Binding-site contacts:
Ligand atom C7 contacts residue ASN358 of chain 36.F at 3.4 Å.
Ligand atom O5 contacts residue ASN358 of chain 36.F at 2.4 Å (h-bond).
Ligand atom C5 contacts residue ASN358 of chain 36.F at 3.6 Å.
Ligand atom C1 contacts residue ASN358 of chain 36.F at 1.4 Å.
Ligand atom O7 contacts residue SER343 of chain 36.F at 4.3 Å.
Ligand atom C3 contacts residue ASN358 of chain 36.F at 3.8 Å.
Ligand atom C2 contacts residue ASN358 of chain 36.F at 2.5 Å.
Ligand atom O7 contacts residue SER345 of chain 36.F at 4.2 Å.
Ligand atom C4 contacts residue ASN358 of chain 36.F at 4.2 Å.
Ligand atom O7 contacts residue ASN358 of chain 36.F at 3.3 Å (h-bond).
Ligand atom N2 contacts residue ASN358 of chain 36.F at 2.9 Å (h-bond).

This protein binds this small molecule.
Small molecule (SMILES): CC(=O)N[C@@H]1[C@@H](O)[C@H](O)[C@@H](CO)O[C@H]1O

Sequence of chain 36.F:
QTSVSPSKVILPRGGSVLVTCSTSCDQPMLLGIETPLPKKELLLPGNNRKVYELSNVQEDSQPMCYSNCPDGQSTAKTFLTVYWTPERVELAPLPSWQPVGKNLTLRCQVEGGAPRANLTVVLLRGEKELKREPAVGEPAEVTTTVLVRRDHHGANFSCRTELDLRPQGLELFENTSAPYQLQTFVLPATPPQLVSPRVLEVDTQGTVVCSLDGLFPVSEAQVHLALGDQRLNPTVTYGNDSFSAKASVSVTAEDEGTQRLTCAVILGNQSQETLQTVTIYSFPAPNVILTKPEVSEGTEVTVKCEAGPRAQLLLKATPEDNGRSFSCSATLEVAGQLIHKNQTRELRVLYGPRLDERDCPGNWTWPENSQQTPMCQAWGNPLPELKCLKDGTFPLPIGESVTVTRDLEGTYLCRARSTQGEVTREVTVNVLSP